A small-molecule ligand and the protein it binds are described below.
Small molecule (SMILES): Cc1c(Cc2ccccc2)c(=O)oc2cc(OS(C)(=O)=O)ccc12

Sequence of chain 4.A:
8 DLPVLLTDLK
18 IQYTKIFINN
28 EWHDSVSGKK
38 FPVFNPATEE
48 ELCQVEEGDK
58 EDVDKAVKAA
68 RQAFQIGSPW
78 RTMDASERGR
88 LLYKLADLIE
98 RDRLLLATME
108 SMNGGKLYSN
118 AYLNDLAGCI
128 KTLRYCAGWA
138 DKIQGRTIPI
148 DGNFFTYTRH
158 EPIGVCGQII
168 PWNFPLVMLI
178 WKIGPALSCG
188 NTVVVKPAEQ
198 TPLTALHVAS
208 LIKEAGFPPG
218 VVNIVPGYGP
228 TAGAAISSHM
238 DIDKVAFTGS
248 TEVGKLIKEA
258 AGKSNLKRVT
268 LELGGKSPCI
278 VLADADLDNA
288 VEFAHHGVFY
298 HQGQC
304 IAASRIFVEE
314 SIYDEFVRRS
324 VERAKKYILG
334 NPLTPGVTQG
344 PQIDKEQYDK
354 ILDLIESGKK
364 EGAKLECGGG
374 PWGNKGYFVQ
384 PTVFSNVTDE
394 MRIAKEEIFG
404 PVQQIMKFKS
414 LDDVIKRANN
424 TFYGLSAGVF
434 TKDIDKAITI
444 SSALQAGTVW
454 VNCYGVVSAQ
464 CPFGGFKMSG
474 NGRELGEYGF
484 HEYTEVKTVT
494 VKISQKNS

Binding-site contacts:
Ligand atom C21 contacts residue MET175 of chain 4.A at 3.4 Å (hydrophobic).
Ligand atom C10 contacts residue PHE171 of chain 4.A at 3.9 Å (hydrophobic).
Ligand atom C22 contacts residue PHE466 of chain 4.A at 3.9 Å (hydrophobic).
Ligand atom C8 contacts residue ILE304 of chain 4.A at 3.9 Å (hydrophobic).
Ligand atom C22 contacts residue TRP178 of chain 4.A at 3.6 Å (hydrophobic).
Ligand atom C6 contacts residue TYR297 of chain 4.A at 3.4 Å (hydrophobic).
Ligand atom C15 contacts residue HIS293 of chain 4.A at 3.8 Å.
Ligand atom C4 contacts residue TYR297 of chain 4.A at 3.7 Å (hydrophobic).
Ligand atom C2 contacts residue CYS302 of chain 4.A at 3.8 Å (hydrophobic).
Ligand atom C15 contacts residue GLY294 of chain 4.A at 3.4 Å.
Ligand atom O11 contacts residue TYR297 of chain 4.A at 3.2 Å.
Ligand atom C8 contacts residue CYS302 of chain 4.A at 3.6 Å (hydrophobic).
Ligand atom C18 contacts residue PHE171 of chain 4.A at 3.7 Å (hydrophobic).
Ligand atom C15 contacts residue TYR457 of chain 4.A at 3.7 Å (hydrophobic).
Ligand atom O7 contacts residue ILE304 of chain 4.A at 3.6 Å.
Ligand atom O13 contacts residue GLY294 of chain 4.A at 3.4 Å (h-bond).
Ligand atom O17 contacts residue CYS302 of chain 4.A at 3.4 Å.
Ligand atom O14 contacts residue GLY458 of chain 4.A at 3.6 Å.
Ligand atom O13 contacts residue HIS293 of chain 4.A at 3.0 Å.
Ligand atom O17 contacts residue ILE304 of chain 4.A at 3.6 Å.
Ligand atom C8 contacts residue CSO303 of chain 4.A at 3.5 Å.
Ligand atom C15 contacts residue GLY458 of chain 4.A at 3.3 Å.
Ligand atom S12 contacts residue HIS293 of chain 4.A at 3.8 Å.
Ligand atom C23 contacts residue VAL460 of chain 4.A at 3.9 Å (hydrophobic).
Ligand atom C20 contacts residue MET175 of chain 4.A at 3.4 Å (hydrophobic).
Ligand atom C9 contacts residue PHE171 of chain 4.A at 3.6 Å (hydrophobic).
Ligand atom C23 contacts residue PHE466 of chain 4.A at 3.4 Å (hydrophobic).
Ligand atom C1 contacts residue TYR297 of chain 4.A at 3.5 Å (hydrophobic).
Ligand atom O14 contacts residue TYR457 of chain 4.A at 3.2 Å (h-bond).
Ligand atom C24 contacts residue CSO303 of chain 4.A at 3.6 Å.
Ligand atom C2 contacts residue TYR297 of chain 4.A at 3.8 Å (hydrophobic).
Ligand atom C21 contacts residue TRP178 of chain 4.A at 3.6 Å (hydrophobic).
Ligand atom C22 contacts residue VAL460 of chain 4.A at 3.5 Å (hydrophobic).
Ligand atom O11 contacts residue HIS293 of chain 4.A at 3.9 Å.
Ligand atom O17 contacts residue CSO303 of chain 4.A at 2.3 Å (h-bond).
Ligand atom C8 contacts residue PHE171 of chain 4.A at 3.8 Å (hydrophobic).
Ligand atom O7 contacts residue CYS302 of chain 4.A at 3.1 Å (h-bond).
Ligand atom C5 contacts residue TYR297 of chain 4.A at 3.6 Å (hydrophobic).
Ligand atom C21 contacts residue VAL460 of chain 4.A at 3.5 Å (hydrophobic).
Ligand atom O17 contacts residue PHE171 of chain 4.A at 3.9 Å.